Binding-site contacts:
Ligand atom NZ contacts residue GLU123 of chain 1.C at 2.8 Å (salt-bridge).
Ligand atom CE contacts residue LEU126 of chain 1.C at 3.9 Å (hydrophobic).
Ligand atom N contacts residue GLY142 of chain 1.C at 4.2 Å.
Ligand atom N contacts residue TRP141 of chain 1.C at 3.0 Å (h-bond).
Ligand atom N contacts residue TRP242 of chain 1.C at 4.3 Å.
Ligand atom NZ contacts residue ASN222 of chain 1.C at 3.7 Å.
Ligand atom O contacts residue ARG77 of chain 1.C at 2.8 Å (salt-bridge).
Ligand atom CE contacts residue ASN222 of chain 1.C at 3.6 Å.
Ligand atom O contacts residue HIS140 of chain 1.C at 3.4 Å.
Ligand atom CE contacts residue AKG1 of chain 1.Q at 4.5 Å.
Ligand atom O contacts residue TRP171 of chain 1.C at 4.5 Å.
Ligand atom CE contacts residue GLU123 of chain 1.C at 3.7 Å.
Ligand atom C contacts residue TRP141 of chain 1.C at 4.2 Å (hydrophobic).
Ligand atom CB contacts residue TRP241 of chain 1.C at 4.2 Å (hydrophobic).
Ligand atom CG contacts residue AKG1 of chain 1.Q at 3.9 Å.
Ligand atom CD contacts residue TRP242 of chain 1.C at 3.9 Å (hydrophobic).
Ligand atom OXT contacts residue HIS140 of chain 1.C at 3.5 Å.
Ligand atom CB contacts residue HIS137 of chain 1.C at 4.4 Å.
Ligand atom CD contacts residue LEU126 of chain 1.C at 3.9 Å (hydrophobic).
Ligand atom O contacts residue TRP241 of chain 1.C at 3.5 Å (h-bond).
Ligand atom NZ contacts residue THR224 of chain 1.C at 3.0 Å (h-bond).
Ligand atom CA contacts residue HIS140 of chain 1.C at 3.4 Å.
Ligand atom CG contacts residue GLU123 of chain 1.C at 3.8 Å.
Ligand atom C contacts residue TRP241 of chain 1.C at 3.4 Å (hydrophobic).
Ligand atom CA contacts residue TRP141 of chain 1.C at 3.6 Å (hydrophobic).
Ligand atom O contacts residue TRP141 of chain 1.C at 4.1 Å.
Ligand atom N contacts residue HIS140 of chain 1.C at 4.2 Å.
Ligand atom C contacts residue HIS137 of chain 1.C at 3.7 Å.
Ligand atom CA contacts residue TRP241 of chain 1.C at 4.3 Å (hydrophobic).
Ligand atom C contacts residue ARG77 of chain 1.C at 3.6 Å.
Ligand atom OXT contacts residue ARG77 of chain 1.C at 2.9 Å (salt-bridge).
Ligand atom OXT contacts residue TRP241 of chain 1.C at 3.2 Å (h-bond).
Ligand atom CA contacts residue HIS137 of chain 1.C at 4.4 Å.
Ligand atom CD contacts residue GLU123 of chain 1.C at 3.6 Å.
Ligand atom C contacts residue HIS140 of chain 1.C at 3.4 Å.
Ligand atom OXT contacts residue HIS137 of chain 1.C at 2.6 Å (h-bond).
Ligand atom N contacts residue TRP171 of chain 1.C at 3.9 Å.
Ligand atom O contacts residue LEU69 of chain 1.C at 4.1 Å.
Ligand atom CE contacts residue THR224 of chain 1.C at 4.2 Å.
Ligand atom CB contacts residue TRP242 of chain 1.C at 3.8 Å (hydrophobic).

Sequence of chain 1.C:
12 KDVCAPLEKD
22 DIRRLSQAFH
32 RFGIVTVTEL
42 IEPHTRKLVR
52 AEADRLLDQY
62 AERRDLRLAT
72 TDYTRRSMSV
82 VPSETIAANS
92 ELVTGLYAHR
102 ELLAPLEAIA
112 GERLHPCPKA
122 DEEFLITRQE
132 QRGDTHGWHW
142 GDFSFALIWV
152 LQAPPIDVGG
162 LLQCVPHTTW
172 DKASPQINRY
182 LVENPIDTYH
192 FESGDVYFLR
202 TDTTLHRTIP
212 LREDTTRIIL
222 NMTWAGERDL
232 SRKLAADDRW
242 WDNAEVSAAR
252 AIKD

The protein below binds the small molecule below.
Small molecule (SMILES): N[C@@H](CCCC[NH3+])C(=O)O